This small molecule binds to this protein.
Small molecule (SMILES): CC(=O)N[C@H]1CO[C@H](CO)[C@@H](O)[C@@H]1O[C@H]1O[C@@H](C)[C@@H](O)[C@@H](O)[C@@H]1O

Binding-site contacts:
Ligand atom C5 contacts residue ALA39 of chain 1.C at 4.2 Å (hydrophobic).
Ligand atom C8 contacts residue THR24 of chain 1.C at 3.4 Å.
Ligand atom C2 contacts residue ASN22 of chain 1.C at 2.4 Å.
Ligand atom C3 contacts residue NAG1 of chain 1.Q at 4.2 Å.
Ligand atom O5 contacts residue NAG1 of chain 1.Q at 3.3 Å (h-bond).
Ligand atom C1 contacts residue ASN38 of chain 1.C at 4.2 Å.
Ligand atom C1 contacts residue ASN22 of chain 1.C at 1.4 Å.
Ligand atom C3 contacts residue ASN22 of chain 1.C at 3.8 Å.
Ligand atom C7 contacts residue ASN22 of chain 1.C at 3.2 Å.
Ligand atom C8 contacts residue THR37 of chain 1.C at 3.4 Å.
Ligand atom C7 contacts residue THR37 of chain 1.C at 4.3 Å.
Ligand atom C8 contacts residue ASN38 of chain 1.C at 3.9 Å.
Ligand atom N2 contacts residue ASN38 of chain 1.C at 4.4 Å.
Ligand atom N2 contacts residue ASN22 of chain 1.C at 2.9 Å (h-bond).
Ligand atom O7 contacts residue THR24 of chain 1.C at 4.1 Å.
Ligand atom O5 contacts residue ASN22 of chain 1.C at 2.3 Å (h-bond).
Ligand atom O7 contacts residue ASN22 of chain 1.C at 3.1 Å (h-bond).
Ligand atom O4 contacts residue NAG1 of chain 1.Q at 4.3 Å.
Ligand atom O7 contacts residue GLY23 of chain 1.C at 4.0 Å.
Ligand atom C4 contacts residue ASN22 of chain 1.C at 4.2 Å.
Ligand atom C6 contacts residue ASN38 of chain 1.C at 3.9 Å.
Ligand atom C8 contacts residue ASN22 of chain 1.C at 4.4 Å.
Ligand atom C8 contacts residue GLY23 of chain 1.C at 3.6 Å.
Ligand atom O4 contacts residue NAG2 of chain 1.Q at 4.0 Å.
Ligand atom C6 contacts residue ALA39 of chain 1.C at 3.5 Å (hydrophobic).
Ligand atom C8 contacts residue ALA39 of chain 1.C at 4.5 Å (hydrophobic).
Ligand atom C5 contacts residue NAG1 of chain 1.Q at 3.5 Å.
Ligand atom C5 contacts residue ASN22 of chain 1.C at 3.6 Å.
Ligand atom O4 contacts residue NAG1 of chain 1.Q at 4.0 Å.
Ligand atom C7 contacts residue THR24 of chain 1.C at 4.2 Å.
Ligand atom C1 contacts residue NAG1 of chain 1.Q at 3.8 Å.
Ligand atom C7 contacts residue GLY23 of chain 1.C at 4.2 Å.
Ligand atom C4 contacts residue NAG1 of chain 1.Q at 3.6 Å.
Ligand atom N2 contacts residue THR37 of chain 1.C at 4.2 Å.
Ligand atom O5 contacts residue ASN38 of chain 1.C at 2.9 Å (h-bond).
Ligand atom C5 contacts residue ASN38 of chain 1.C at 3.4 Å.

Sequence of chain 1.C:
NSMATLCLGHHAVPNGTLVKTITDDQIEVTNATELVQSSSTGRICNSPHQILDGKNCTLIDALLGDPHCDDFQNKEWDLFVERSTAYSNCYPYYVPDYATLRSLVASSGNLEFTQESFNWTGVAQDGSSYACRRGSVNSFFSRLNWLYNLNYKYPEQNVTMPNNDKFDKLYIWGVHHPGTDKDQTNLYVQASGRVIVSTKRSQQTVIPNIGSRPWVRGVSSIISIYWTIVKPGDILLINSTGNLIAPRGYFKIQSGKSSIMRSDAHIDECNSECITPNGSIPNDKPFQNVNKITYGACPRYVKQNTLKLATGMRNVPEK